Binding-site contacts:
Ligand atom C4 contacts residue PRO70 of chain 1.BA at 3.3 Å (hydrophobic).
Ligand atom C6 contacts residue HIS69 of chain 1.BA at 3.5 Å.
Ligand atom C12 contacts residue SO41 of chain 1.RD at 3.7 Å.
Ligand atom O1 contacts residue SO41 of chain 1.RD at 3.2 Å (h-bond).
Ligand atom C3 contacts residue GLY68 of chain 1.BA at 4.5 Å.
Ligand atom C1 contacts residue PRO70 of chain 1.BA at 4.2 Å (hydrophobic).
Ligand atom C4 contacts residue HIS69 of chain 1.BA at 4.1 Å.
Ligand atom C5 contacts residue PRO70 of chain 1.BA at 4.0 Å (hydrophobic).
Ligand atom S contacts residue HIS69 of chain 1.BA at 4.5 Å.
Ligand atom C9 contacts residue HIS69 of chain 1.BA at 3.8 Å.
Ligand atom C8 contacts residue HIS43 of chain 1.BA at 4.1 Å.
Ligand atom O1 contacts residue HIS69 of chain 1.BA at 3.9 Å.
Ligand atom C8 contacts residue VAL44 of chain 1.BA at 3.9 Å (hydrophobic).
Ligand atom C13 contacts residue SO41 of chain 1.RD at 4.3 Å.
Ligand atom C3 contacts residue PRO70 of chain 1.BA at 3.2 Å (hydrophobic).
Ligand atom N contacts residue SO41 of chain 1.RD at 4.5 Å.
Ligand atom C7 contacts residue VAL44 of chain 1.BA at 4.4 Å (hydrophobic).
Ligand atom O2 contacts residue LYS145 of chain 1.BA at 4.1 Å.
Ligand atom O1 contacts residue LYS145 of chain 1.BA at 3.7 Å.
Ligand atom S contacts residue SO41 of chain 1.RD at 4.4 Å.
Ligand atom C5 contacts residue HIS69 of chain 1.BA at 3.7 Å.
Ligand atom C10 contacts residue PRO70 of chain 1.BA at 4.3 Å (hydrophobic).
Ligand atom C8 contacts residue HIS69 of chain 1.BA at 3.5 Å.
Ligand atom C7 contacts residue HIS69 of chain 1.BA at 3.5 Å.
Ligand atom C4 contacts residue GLY68 of chain 1.BA at 3.9 Å.
Ligand atom C10 contacts residue HIS69 of chain 1.BA at 3.8 Å.
Ligand atom C7 contacts residue HIS43 of chain 1.BA at 3.4 Å.
Ligand atom C2 contacts residue PRO70 of chain 1.BA at 3.6 Å (hydrophobic).
Ligand atom C6 contacts residue HIS43 of chain 1.BA at 4.3 Å.
Ligand atom O2 contacts residue VAL44 of chain 1.BA at 4.5 Å.

Sequence of chain 1.BA:
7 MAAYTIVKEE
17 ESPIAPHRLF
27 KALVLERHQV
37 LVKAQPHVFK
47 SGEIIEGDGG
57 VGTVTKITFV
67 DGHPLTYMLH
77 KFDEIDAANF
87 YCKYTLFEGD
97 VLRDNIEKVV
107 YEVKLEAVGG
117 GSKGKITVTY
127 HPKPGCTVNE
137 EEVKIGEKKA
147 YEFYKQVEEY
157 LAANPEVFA

The protein below binds the small molecule below.
Small molecule (SMILES): O=S(=O)(O)c1cccc2cccc(Nc3ccccc3)c12